This small molecule binds to this protein.
Small molecule (SMILES): CC(=O)N[C@H]1[C@H](O[C@H]2[C@H](O)[C@@H](NC(C)=O)CO[C@@H]2CO)O[C@H](CO)[C@@H](O[C@@H]2O[C@H](CO[C@H]3O[C@H](CO)[C@@H](O)[C@H](O)[C@@H]3O)[C@@H](O)[C@H](O[C@H]3O[C@H](CO)[C@@H](O)[C@H](O)[C@@H]3O)[C@@H]2O)[C@@H]1O

Binding-site contacts:
Ligand atom O6 contacts residue ARG165 of chain 1.A at 3.2 Å (salt-bridge).
Ligand atom O2 contacts residue LEU189 of chain 1.A at 4.1 Å.
Ligand atom O5 contacts residue ASP287 of chain 1.C at 3.9 Å.
Ligand atom C6 contacts residue ASP287 of chain 1.C at 3.8 Å.
Ligand atom O6 contacts residue ARG164 of chain 1.A at 4.0 Å.
Ligand atom N2 contacts residue ASP287 of chain 1.C at 2.9 Å.
Ligand atom O7 contacts residue ASN167 of chain 1.A at 2.3 Å (h-bond).
Ligand atom O7 contacts residue ASP287 of chain 1.C at 3.8 Å.
Ligand atom O7 contacts residue THR166 of chain 1.A at 3.7 Å.
Ligand atom C8 contacts residue ASN167 of chain 1.A at 3.9 Å.
Ligand atom C5 contacts residue ASP287 of chain 1.C at 3.7 Å.
Ligand atom C7 contacts residue ASP287 of chain 1.C at 3.2 Å.
Ligand atom O4 contacts residue ARG164 of chain 1.A at 4.0 Å.
Ligand atom C2 contacts residue ARG164 of chain 1.A at 3.9 Å.
Ligand atom O5 contacts residue ASN167 of chain 1.A at 2.4 Å (h-bond).
Ligand atom C1 contacts residue ARG164 of chain 1.A at 3.2 Å.
Ligand atom O3 contacts residue ASP287 of chain 1.C at 2.8 Å (salt-bridge).
Ligand atom C5 contacts residue ASN167 of chain 1.A at 3.7 Å.
Ligand atom C8 contacts residue LYS137 of chain 1.A at 3.7 Å.
Ligand atom C7 contacts residue THR166 of chain 1.A at 4.1 Å.
Ligand atom C3 contacts residue ASN167 of chain 1.A at 3.4 Å.
Ligand atom N2 contacts residue GLU134 of chain 1.A at 3.8 Å.
Ligand atom C8 contacts residue ASP287 of chain 1.C at 3.2 Å.
Ligand atom C1 contacts residue ASN167 of chain 1.A at 1.1 Å.
Ligand atom C3 contacts residue ASP287 of chain 1.C at 3.8 Å.
Ligand atom C2 contacts residue ASP287 of chain 1.C at 3.6 Å.
Ligand atom C4 contacts residue ARG164 of chain 1.A at 3.2 Å.
Ligand atom C6 contacts residue ARG164 of chain 1.A at 3.5 Å.
Ligand atom C8 contacts residue GLU134 of chain 1.A at 3.7 Å.
Ligand atom C7 contacts residue ASN167 of chain 1.A at 2.6 Å.
Ligand atom O2 contacts residue ARG164 of chain 1.A at 3.6 Å.
Ligand atom O4 contacts residue VAL325 of chain 1.C at 3.2 Å.
Ligand atom C6 contacts residue ASP287 of chain 1.C at 4.0 Å.
Ligand atom N2 contacts residue ASN167 of chain 1.A at 2.6 Å (h-bond).
Ligand atom O5 contacts residue ARG164 of chain 1.A at 2.1 Å (salt-bridge).
Ligand atom C2 contacts residue ASN167 of chain 1.A at 2.3 Å.
Ligand atom O3 contacts residue THR221 of chain 1.C at 3.6 Å.
Ligand atom O6 contacts residue ASP287 of chain 1.C at 3.0 Å (salt-bridge).
Ligand atom C5 contacts residue ARG164 of chain 1.A at 2.9 Å.
Ligand atom C8 contacts residue THR166 of chain 1.A at 4.0 Å.

Sequence of chain 1.C:
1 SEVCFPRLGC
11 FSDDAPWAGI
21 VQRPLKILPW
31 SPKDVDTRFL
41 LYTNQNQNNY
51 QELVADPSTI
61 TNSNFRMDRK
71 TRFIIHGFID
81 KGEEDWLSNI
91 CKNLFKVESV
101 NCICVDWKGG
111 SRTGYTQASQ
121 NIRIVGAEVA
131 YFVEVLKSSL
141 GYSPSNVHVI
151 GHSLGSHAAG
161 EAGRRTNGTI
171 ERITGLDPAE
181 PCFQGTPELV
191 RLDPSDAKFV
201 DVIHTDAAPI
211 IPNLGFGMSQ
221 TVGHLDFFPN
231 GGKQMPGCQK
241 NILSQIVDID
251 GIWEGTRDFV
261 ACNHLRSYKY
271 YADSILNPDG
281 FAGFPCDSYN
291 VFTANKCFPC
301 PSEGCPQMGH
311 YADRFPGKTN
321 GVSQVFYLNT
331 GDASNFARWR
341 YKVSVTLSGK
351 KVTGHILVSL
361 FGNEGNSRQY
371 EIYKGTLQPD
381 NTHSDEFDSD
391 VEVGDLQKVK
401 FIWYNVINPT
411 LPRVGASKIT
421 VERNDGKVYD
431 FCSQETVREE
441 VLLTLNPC

Sequence of chain 1.A:
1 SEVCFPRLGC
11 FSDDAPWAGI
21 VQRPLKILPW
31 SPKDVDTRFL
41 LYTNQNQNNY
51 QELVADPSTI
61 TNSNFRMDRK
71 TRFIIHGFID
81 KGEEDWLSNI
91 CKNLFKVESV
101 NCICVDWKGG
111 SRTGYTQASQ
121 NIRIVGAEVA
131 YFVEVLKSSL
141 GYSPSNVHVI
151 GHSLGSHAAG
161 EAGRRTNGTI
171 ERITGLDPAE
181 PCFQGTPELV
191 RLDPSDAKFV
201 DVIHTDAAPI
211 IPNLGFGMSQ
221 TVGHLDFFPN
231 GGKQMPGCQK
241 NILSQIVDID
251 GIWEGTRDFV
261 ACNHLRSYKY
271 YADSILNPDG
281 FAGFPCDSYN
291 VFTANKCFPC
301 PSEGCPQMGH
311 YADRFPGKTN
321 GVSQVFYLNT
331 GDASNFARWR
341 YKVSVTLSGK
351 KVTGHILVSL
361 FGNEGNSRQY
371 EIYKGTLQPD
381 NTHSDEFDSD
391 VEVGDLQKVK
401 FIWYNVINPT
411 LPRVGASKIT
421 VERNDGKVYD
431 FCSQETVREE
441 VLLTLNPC